Sequence of chain 1.A:
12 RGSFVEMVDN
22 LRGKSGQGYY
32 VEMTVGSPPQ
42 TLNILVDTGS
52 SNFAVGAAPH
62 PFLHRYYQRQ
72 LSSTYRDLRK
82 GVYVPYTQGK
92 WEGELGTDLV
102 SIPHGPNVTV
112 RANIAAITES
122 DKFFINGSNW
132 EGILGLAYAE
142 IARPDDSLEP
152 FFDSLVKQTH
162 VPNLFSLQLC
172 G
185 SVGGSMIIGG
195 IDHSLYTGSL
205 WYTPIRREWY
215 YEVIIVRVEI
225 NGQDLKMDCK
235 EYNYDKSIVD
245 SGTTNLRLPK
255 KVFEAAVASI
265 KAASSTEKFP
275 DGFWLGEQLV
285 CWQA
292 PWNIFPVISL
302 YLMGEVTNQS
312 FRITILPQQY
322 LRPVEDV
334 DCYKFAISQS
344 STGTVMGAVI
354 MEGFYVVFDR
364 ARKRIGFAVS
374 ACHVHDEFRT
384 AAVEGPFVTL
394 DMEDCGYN

A small-molecule ligand and the protein it binds are described below.
Small molecule (SMILES): C[C@@]1(c2cc(NC(=O)c3ccc(C#N)cn3)ccc2F)C[C@H](C(F)(F)F)OC(N)=N1

Binding-site contacts:
Ligand atom C21 contacts residue GLY246 of chain 1.A at 3.5 Å.
Ligand atom C9 contacts residue LEU46 of chain 1.A at 3.7 Å (hydrophobic).
Ligand atom C24 contacts residue GLN28 of chain 1.A at 3.8 Å.
Ligand atom C15 contacts residue TYR87 of chain 1.A at 3.4 Å (hydrophobic).
Ligand atom N14 contacts residue GLY50 of chain 1.A at 3.7 Å.
Ligand atom N16 contacts residue GLY246 of chain 1.A at 2.9 Å (h-bond).
Ligand atom C17 contacts residue GLY246 of chain 1.A at 3.8 Å.
Ligand atom C4 contacts residue ASP48 of chain 1.A at 3.3 Å.
Ligand atom N5 contacts residue ASP48 of chain 1.A at 2.5 Å (salt-bridge).
Ligand atom C21 contacts residue GLY29 of chain 1.A at 3.6 Å.
Ligand atom N20 contacts residue GLY246 of chain 1.A at 3.1 Å (h-bond).
Ligand atom C15 contacts residue SER51 of chain 1.A at 3.8 Å.
Ligand atom C23 contacts residue THR248 of chain 1.A at 3.4 Å.
Ligand atom N26 contacts residue ALA351 of chain 1.A at 3.2 Å.
Ligand atom C21 contacts residue SER245 of chain 1.A at 3.5 Å.
Ligand atom C25 contacts residue THR248 of chain 1.A at 3.2 Å.
Ligand atom N14 contacts residue ASP48 of chain 1.A at 2.6 Å (salt-bridge).
Ligand atom N14 contacts residue ASP244 of chain 1.A at 2.8 Å (salt-bridge).
Ligand atom C15 contacts residue ASP48 of chain 1.A at 3.4 Å.
Ligand atom C25 contacts residue GLY29 of chain 1.A at 3.5 Å.
Ligand atom N16 contacts residue LEU46 of chain 1.A at 3.4 Å.
Ligand atom F28 contacts residue TYR87 of chain 1.A at 3.1 Å.
Ligand atom C23 contacts residue GLN28 of chain 1.A at 3.5 Å.
Ligand atom C9 contacts residue GLY246 of chain 1.A at 3.5 Å.
Ligand atom C22 contacts residue THR248 of chain 1.A at 3.4 Å.
Ligand atom O19 contacts residue TRP131 of chain 1.A at 3.7 Å.
Ligand atom C4 contacts residue ASP244 of chain 1.A at 3.8 Å.
Ligand atom C12 contacts residue ILE134 of chain 1.A at 3.7 Å (hydrophobic).
Ligand atom C11 contacts residue ILE134 of chain 1.A at 3.6 Å (hydrophobic).
Ligand atom N26 contacts residue THR248 of chain 1.A at 3.5 Å (h-bond).
Ligand atom F13 contacts residue TYR87 of chain 1.A at 3.3 Å.
Ligand atom F13 contacts residue PHE124 of chain 1.A at 3.3 Å.
Ligand atom N14 contacts residue GLY246 of chain 1.A at 3.8 Å.
Ligand atom C23 contacts residue GLY27 of chain 1.A at 3.5 Å.
Ligand atom C18 contacts residue GLY246 of chain 1.A at 3.7 Å.
Ligand atom C11 contacts residue PHE124 of chain 1.A at 3.8 Å (hydrophobic).
Ligand atom C23 contacts residue GLY29 of chain 1.A at 3.3 Å.
Ligand atom C8 contacts residue GLY246 of chain 1.A at 3.2 Å.
Ligand atom C6 contacts residue ASP48 of chain 1.A at 3.4 Å.
Ligand atom C22 contacts residue GLY29 of chain 1.A at 3.4 Å.